This small molecule binds to this protein.
Small molecule (SMILES): Nc1ncnc2c1ncn2[C@@H]1O[C@H](CO[P](=O)(O)O[P](=O)(O)NP(=O)(O)O)[C@@H](O)[C@H]1O

Binding-site contacts:
Ligand atom C5' contacts residue GLY56 of chain 1.B at 3.5 Å.
Ligand atom N7 contacts residue MET124 of chain 1.B at 3.5 Å.
Ligand atom O4' contacts residue VAL63 of chain 1.B at 3.4 Å.
Ligand atom N6 contacts residue MET124 of chain 1.B at 3.4 Å.
Ligand atom PG contacts residue MG1 of chain 1.G at 3.0 Å.
Ligand atom O1A contacts residue MG1 of chain 1.G at 2.2 Å.
Ligand atom O2B contacts residue MG1 of chain 1.G at 2.0 Å.
Ligand atom O1G contacts residue MG1 of chain 1.G at 1.9 Å.
Ligand atom O1A contacts residue LYS78 of chain 1.B at 2.9 Å (salt-bridge).
Ligand atom N1 contacts residue MET127 of chain 1.B at 3.0 Å (h-bond).
Ligand atom PB contacts residue MG1 of chain 1.G at 3.1 Å.
Ligand atom O1B contacts residue SER175 of chain 1.B at 3.0 Å (h-bond).
Ligand atom N3B contacts residue MG1 of chain 1.G at 3.4 Å.
Ligand atom O2A contacts residue GLY61 of chain 1.B at 3.3 Å (h-bond).
Ligand atom O1G contacts residue ASP171 of chain 1.B at 3.4 Å (salt-bridge).
Ligand atom PG contacts residue ASP171 of chain 1.B at 3.6 Å.
Ligand atom O1G contacts residue ASN176 of chain 1.B at 3.0 Å (h-bond).
Ligand atom C2 contacts residue MET127 of chain 1.B at 3.3 Å (hydrophobic).
Ligand atom O3G contacts residue LYS78 of chain 1.B at 3.4 Å (salt-bridge).
Ligand atom PA contacts residue MG1 of chain 1.G at 3.3 Å.
Ligand atom O2' contacts residue SER131 of chain 1.B at 2.7 Å (h-bond).
Ligand atom N6 contacts residue ALA76 of chain 1.B at 3.5 Å.
Ligand atom O5' contacts residue VAL63 of chain 1.B at 3.2 Å.
Ligand atom N6 contacts residue GLU125 of chain 1.B at 2.8 Å (salt-bridge).
Ligand atom O3' contacts residue SER131 of chain 1.B at 3.2 Å (h-bond).
Ligand atom O2B contacts residue ASN176 of chain 1.B at 3.0 Å (h-bond).
Ligand atom O1A contacts residue ASP189 of chain 1.B at 2.9 Å (salt-bridge).
Ligand atom C2' contacts residue SER131 of chain 1.B at 3.5 Å.
Ligand atom O3A contacts residue MG1 of chain 1.G at 3.5 Å.
Ligand atom O2' contacts residue GLN134 of chain 1.B at 2.7 Å (h-bond).
Ligand atom O2B contacts residue SER175 of chain 1.B at 2.7 Å (h-bond).
Ligand atom C6 contacts residue ALA76 of chain 1.B at 3.5 Å (hydrophobic).
Ligand atom O2G contacts residue LYS173 of chain 1.B at 2.9 Å (salt-bridge).
Ligand atom C5' contacts residue ALA57 of chain 1.B at 3.4 Å (hydrophobic).
Ligand atom O2A contacts residue GLY58 of chain 1.B at 3.1 Å (h-bond).
Ligand atom O3A contacts residue GLY58 of chain 1.B at 3.5 Å.
Ligand atom O1G contacts residue ASP189 of chain 1.B at 2.9 Å (salt-bridge).
Ligand atom N6 contacts residue LEU178 of chain 1.B at 3.5 Å.
Ligand atom PB contacts residue SER175 of chain 1.B at 3.4 Å.
Ligand atom O2G contacts residue ASP171 of chain 1.B at 2.6 Å (salt-bridge).

Sequence of chain 1.B:
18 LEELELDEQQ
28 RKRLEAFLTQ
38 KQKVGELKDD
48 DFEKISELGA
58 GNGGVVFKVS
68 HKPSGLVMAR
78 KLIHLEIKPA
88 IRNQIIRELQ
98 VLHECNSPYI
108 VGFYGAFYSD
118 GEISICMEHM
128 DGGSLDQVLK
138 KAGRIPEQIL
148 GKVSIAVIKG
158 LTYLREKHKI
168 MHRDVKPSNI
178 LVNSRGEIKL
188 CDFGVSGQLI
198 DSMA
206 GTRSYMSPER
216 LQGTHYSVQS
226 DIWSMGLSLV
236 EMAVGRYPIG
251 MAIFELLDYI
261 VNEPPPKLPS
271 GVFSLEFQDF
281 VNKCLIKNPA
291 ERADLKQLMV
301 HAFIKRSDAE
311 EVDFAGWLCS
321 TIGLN